Sequence of chain 1.C:
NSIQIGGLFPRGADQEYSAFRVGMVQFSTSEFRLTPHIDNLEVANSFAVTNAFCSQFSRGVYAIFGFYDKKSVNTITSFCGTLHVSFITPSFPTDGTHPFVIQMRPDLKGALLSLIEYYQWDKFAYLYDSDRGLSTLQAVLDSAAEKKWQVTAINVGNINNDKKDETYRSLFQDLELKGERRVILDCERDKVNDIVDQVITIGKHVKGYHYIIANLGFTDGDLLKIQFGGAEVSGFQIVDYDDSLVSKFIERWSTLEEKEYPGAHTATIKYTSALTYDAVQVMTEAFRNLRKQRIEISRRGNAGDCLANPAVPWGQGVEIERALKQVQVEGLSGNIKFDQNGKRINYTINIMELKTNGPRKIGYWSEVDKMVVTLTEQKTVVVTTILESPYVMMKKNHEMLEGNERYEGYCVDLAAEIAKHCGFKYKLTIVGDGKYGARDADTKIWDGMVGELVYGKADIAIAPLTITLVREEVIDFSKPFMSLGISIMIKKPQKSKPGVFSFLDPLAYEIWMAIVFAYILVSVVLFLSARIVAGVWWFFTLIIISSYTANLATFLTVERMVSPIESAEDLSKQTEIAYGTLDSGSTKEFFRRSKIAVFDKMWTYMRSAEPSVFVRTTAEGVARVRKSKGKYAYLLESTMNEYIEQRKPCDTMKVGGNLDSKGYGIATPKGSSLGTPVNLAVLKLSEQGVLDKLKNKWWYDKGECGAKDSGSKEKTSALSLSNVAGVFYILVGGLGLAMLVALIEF

Binding-site contacts:
Ligand atom O7 contacts residue VAL368 of chain 1.C at 3.6 Å.
Ligand atom C7 contacts residue ASN346 of chain 1.C at 3.1 Å.
Ligand atom O7 contacts residue ASN346 of chain 1.C at 3.1 Å (h-bond).
Ligand atom C2 contacts residue ASN346 of chain 1.C at 2.3 Å.
Ligand atom O5 contacts residue ILE345 of chain 1.C at 4.0 Å.
Ligand atom C4 contacts residue ASN346 of chain 1.C at 4.2 Å.
Ligand atom O3 contacts residue VAL368 of chain 1.C at 3.6 Å.
Ligand atom C6 contacts residue ILE345 of chain 1.C at 3.9 Å (hydrophobic).
Ligand atom N2 contacts residue ASN346 of chain 1.C at 2.8 Å (h-bond).
Ligand atom C8 contacts residue ASN346 of chain 1.C at 4.3 Å.
Ligand atom C5 contacts residue ILE345 of chain 1.C at 4.5 Å (hydrophobic).
Ligand atom O5 contacts residue ASN346 of chain 1.C at 2.4 Å (h-bond).
Ligand atom C5 contacts residue ASN346 of chain 1.C at 3.7 Å.
Ligand atom C1 contacts residue ASN346 of chain 1.C at 1.4 Å.
Ligand atom C4 contacts residue VAL368 of chain 1.C at 4.2 Å (hydrophobic).
Ligand atom C3 contacts residue VAL368 of chain 1.C at 4.3 Å (hydrophobic).
Ligand atom C3 contacts residue ASN346 of chain 1.C at 3.7 Å.

A small-molecule ligand and the protein it binds are described below.
Small molecule (SMILES): CC(=O)N[C@@H]1[C@@H](O)[C@H](O)[C@@H](CO)O[C@H]1O